Binding-site contacts:
Ligand atom C3 contacts residue GLU292 of chain 3.C at 3.4 Å.
Ligand atom O5 contacts residue ASN304 of chain 3.C at 2.3 Å (h-bond).
Ligand atom C7 contacts residue ASN304 of chain 3.C at 3.1 Å.
Ligand atom N2 contacts residue ASN304 of chain 3.C at 2.6 Å (h-bond).
Ligand atom N2 contacts residue GLU292 of chain 3.C at 3.6 Å (salt-bridge).
Ligand atom C2 contacts residue ASN304 of chain 3.C at 2.2 Å.
Ligand atom C2 contacts residue GLU292 of chain 3.C at 3.9 Å.
Ligand atom C3 contacts residue ASN304 of chain 3.C at 3.6 Å.
Ligand atom O3 contacts residue GLU292 of chain 3.C at 3.8 Å.
Ligand atom C6 contacts residue ASN304 of chain 3.C at 4.5 Å.
Ligand atom C7 contacts residue GLU292 of chain 3.C at 4.1 Å.
Ligand atom O7 contacts residue GLU292 of chain 3.C at 3.8 Å.
Ligand atom O7 contacts residue ASN304 of chain 3.C at 3.8 Å.
Ligand atom C1 contacts residue ASN304 of chain 3.C at 1.4 Å.
Ligand atom C8 contacts residue ASN304 of chain 3.C at 3.4 Å.
Ligand atom C4 contacts residue ASN304 of chain 3.C at 4.1 Å.
Ligand atom C8 contacts residue GLU292 of chain 3.C at 3.5 Å.
Ligand atom C1 contacts residue GLU292 of chain 3.C at 4.2 Å.
Ligand atom C5 contacts residue ASN304 of chain 3.C at 3.6 Å.

The small molecule below binds the protein below.
Small molecule (SMILES): CC(=O)N[C@H]1[C@H](O[C@H]2[C@H](O)[C@@H](NC(C)=O)CO[C@@H]2CO)O[C@H](CO)[C@@H](O)[C@@H]1O

Sequence of chain 3.C:
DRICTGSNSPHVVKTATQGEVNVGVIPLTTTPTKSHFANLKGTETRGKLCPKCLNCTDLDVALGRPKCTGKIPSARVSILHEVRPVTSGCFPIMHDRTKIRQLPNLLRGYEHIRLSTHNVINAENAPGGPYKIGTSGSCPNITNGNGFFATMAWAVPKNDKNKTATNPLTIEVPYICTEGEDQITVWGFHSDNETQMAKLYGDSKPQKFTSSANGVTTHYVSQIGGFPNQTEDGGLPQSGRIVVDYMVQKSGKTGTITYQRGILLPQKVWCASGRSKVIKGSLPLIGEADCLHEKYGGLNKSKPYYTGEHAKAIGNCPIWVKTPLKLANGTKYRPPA